Sequence of chain 1.A:
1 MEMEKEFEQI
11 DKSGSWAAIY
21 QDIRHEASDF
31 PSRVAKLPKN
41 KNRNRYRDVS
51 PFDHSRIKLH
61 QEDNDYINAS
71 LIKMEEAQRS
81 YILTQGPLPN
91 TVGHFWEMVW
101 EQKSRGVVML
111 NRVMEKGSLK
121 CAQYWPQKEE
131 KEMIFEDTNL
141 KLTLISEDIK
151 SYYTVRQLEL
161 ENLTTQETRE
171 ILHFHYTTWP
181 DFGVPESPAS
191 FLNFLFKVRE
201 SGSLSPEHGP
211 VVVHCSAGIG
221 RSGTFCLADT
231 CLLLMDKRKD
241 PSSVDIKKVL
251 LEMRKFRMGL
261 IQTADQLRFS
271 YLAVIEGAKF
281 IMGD

This small molecule binds to this protein.
Small molecule (SMILES): c1ccc(SCCN2CCOCC2)cc1

Binding-site contacts:
Ligand atom C12 contacts residue TYR271 of chain 1.A at 3.2 Å (hydrophobic).
Ligand atom N10 contacts residue TYR271 of chain 1.A at 3.4 Å (h-bond).
Ligand atom C11 contacts residue LYS247 of chain 1.A at 2.3 Å.
Ligand atom C15 contacts residue GLU6 of chain 1.A at 2.6 Å.
Ligand atom C06 contacts residue MET3 of chain 1.A at 2.9 Å (hydrophobic).
Ligand atom C08 contacts residue MET1 of chain 1.A at 3.2 Å (hydrophobic).
Ligand atom C06 contacts residue MET1 of chain 1.A at 2.4 Å (hydrophobic).
Ligand atom C03 contacts residue GLU2 of chain 1.A at 2.2 Å.
Ligand atom C14 contacts residue LYS247 of chain 1.A at 2.7 Å.
Ligand atom C11 contacts residue GLU6 of chain 1.A at 1.2 Å.
Ligand atom N10 contacts residue GLU6 of chain 1.A at 2.1 Å (salt-bridge).
Ligand atom C08 contacts residue LYS247 of chain 1.A at 3.3 Å.
Ligand atom C08 contacts residue ASP245 of chain 1.A at 3.5 Å.
Ligand atom C14 contacts residue TYR271 of chain 1.A at 1.0 Å (hydrophobic).
Ligand atom C06 contacts residue GLU2 of chain 1.A at 2.5 Å.
Ligand atom C05 contacts residue MET1 of chain 1.A at 1.8 Å (hydrophobic).
Ligand atom C01 contacts residue MET1 of chain 1.A at 2.3 Å (hydrophobic).
Ligand atom C15 contacts residue TYR271 of chain 1.A at 2.3 Å (hydrophobic).
Ligand atom C01 contacts residue MET3 of chain 1.A at 2.0 Å (hydrophobic).
Ligand atom S07 contacts residue MET1 of chain 1.A at 2.5 Å (h-bond).
Ligand atom C02 contacts residue MET3 of chain 1.A at 2.7 Å (hydrophobic).
Ligand atom C09 contacts residue LYS247 of chain 1.A at 2.1 Å.
Ligand atom C02 contacts residue GLU2 of chain 1.A at 1.4 Å.
Ligand atom O13 contacts residue GLU6 of chain 1.A at 2.3 Å (salt-bridge).
Ligand atom C04 contacts residue GLU2 of chain 1.A at 3.2 Å.
Ligand atom C03 contacts residue MET1 of chain 1.A at 0.7 Å (hydrophobic).
Ligand atom C12 contacts residue GLU6 of chain 1.A at 1.9 Å.
Ligand atom C14 contacts residue GLU6 of chain 1.A at 2.3 Å.
Ligand atom C01 contacts residue GLU2 of chain 1.A at 1.3 Å.
Ligand atom O13 contacts residue LYS247 of chain 1.A at 1.8 Å.
Ligand atom C05 contacts residue GLU2 of chain 1.A at 3.4 Å.
Ligand atom C02 contacts residue MET1 of chain 1.A at 1.5 Å (hydrophobic).
Ligand atom C12 contacts residue LYS247 of chain 1.A at 1.1 Å.
Ligand atom C06 contacts residue SER242 of chain 1.A at 3.0 Å.
Ligand atom N10 contacts residue LYS247 of chain 1.A at 2.2 Å (salt-bridge).
Ligand atom C09 contacts residue GLU6 of chain 1.A at 3.3 Å.
Ligand atom C15 contacts residue LYS247 of chain 1.A at 2.5 Å.
Ligand atom C09 contacts residue ASP245 of chain 1.A at 2.8 Å.
Ligand atom O13 contacts residue TYR271 of chain 1.A at 2.0 Å (h-bond).
Ligand atom C04 contacts residue MET1 of chain 1.A at 0.9 Å (hydrophobic).